This protein binds this small molecule.
Small molecule (SMILES): O=c1[nH]c(=O)c2nn[nH]c2[nH]1

Sequence of chain 1.A:
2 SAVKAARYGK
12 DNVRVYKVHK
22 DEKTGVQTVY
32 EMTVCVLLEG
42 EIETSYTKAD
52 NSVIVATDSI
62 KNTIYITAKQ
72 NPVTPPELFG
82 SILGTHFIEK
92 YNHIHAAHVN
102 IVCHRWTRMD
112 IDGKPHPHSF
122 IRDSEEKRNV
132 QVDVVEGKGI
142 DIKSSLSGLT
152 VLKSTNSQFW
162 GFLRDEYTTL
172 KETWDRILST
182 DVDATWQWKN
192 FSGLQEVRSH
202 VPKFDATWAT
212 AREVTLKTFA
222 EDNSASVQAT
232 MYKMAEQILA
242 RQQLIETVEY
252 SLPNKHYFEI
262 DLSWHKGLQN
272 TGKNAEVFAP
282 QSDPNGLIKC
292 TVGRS

Binding-site contacts:
Ligand atom N7 contacts residue PHE259 of chain 2.A at 4.2 Å.
Ligand atom O6 contacts residue ASP59 of chain 1.A at 4.0 Å.
Ligand atom O2 contacts residue PHE259 of chain 2.A at 3.3 Å.
Ligand atom N9 contacts residue LYS62 of chain 1.A at 4.2 Å.
Ligand atom O6 contacts residue LEU171 of chain 2.A at 3.1 Å.
Ligand atom O6 contacts residue PHE259 of chain 2.A at 4.3 Å.
Ligand atom N8 contacts residue PHE259 of chain 2.A at 4.3 Å.
Ligand atom C6 contacts residue ASP59 of chain 1.A at 4.4 Å.
Ligand atom C2 contacts residue PHE259 of chain 2.A at 3.4 Å (hydrophobic).
Ligand atom C6 contacts residue PHE259 of chain 2.A at 3.8 Å (hydrophobic).
Ligand atom C5 contacts residue ASP59 of chain 1.A at 3.7 Å.
Ligand atom N7 contacts residue ASP59 of chain 1.A at 2.6 Å (salt-bridge).
Ligand atom N8 contacts residue ASP59 of chain 1.A at 3.4 Å (salt-bridge).
Ligand atom O2 contacts residue GLU260 of chain 2.A at 3.5 Å (salt-bridge).
Ligand atom N7 contacts residue LYS62 of chain 1.A at 3.7 Å.
Ligand atom C6 contacts residue LEU171 of chain 2.A at 4.3 Å (hydrophobic).
Ligand atom N9 contacts residue PHE259 of chain 2.A at 3.8 Å.
Ligand atom C5 contacts residue PHE259 of chain 2.A at 3.8 Å (hydrophobic).
Ligand atom N8 contacts residue LYS62 of chain 1.A at 3.2 Å (salt-bridge).
Ligand atom N3 contacts residue PHE259 of chain 2.A at 3.4 Å.
Ligand atom C4 contacts residue PHE259 of chain 2.A at 3.6 Å (hydrophobic).
Ligand atom N1 contacts residue PHE259 of chain 2.A at 3.6 Å.

Sequence of chain 2.A:
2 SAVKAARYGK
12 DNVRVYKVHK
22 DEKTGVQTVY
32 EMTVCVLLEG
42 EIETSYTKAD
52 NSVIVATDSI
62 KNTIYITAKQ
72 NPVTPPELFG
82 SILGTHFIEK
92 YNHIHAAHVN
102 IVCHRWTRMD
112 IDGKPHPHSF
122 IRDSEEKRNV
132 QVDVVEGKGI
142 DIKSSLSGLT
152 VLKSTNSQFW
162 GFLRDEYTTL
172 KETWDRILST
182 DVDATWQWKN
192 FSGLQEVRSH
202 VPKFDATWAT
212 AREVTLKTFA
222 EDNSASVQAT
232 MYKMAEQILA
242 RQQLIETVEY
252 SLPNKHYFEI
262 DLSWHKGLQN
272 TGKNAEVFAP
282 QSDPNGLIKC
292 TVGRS